The small molecule below binds the protein below.
Small molecule (SMILES): CC(=O)C1=CCC[C@@H]2CC[C@H]1N2

Sequence of chain 1.B:
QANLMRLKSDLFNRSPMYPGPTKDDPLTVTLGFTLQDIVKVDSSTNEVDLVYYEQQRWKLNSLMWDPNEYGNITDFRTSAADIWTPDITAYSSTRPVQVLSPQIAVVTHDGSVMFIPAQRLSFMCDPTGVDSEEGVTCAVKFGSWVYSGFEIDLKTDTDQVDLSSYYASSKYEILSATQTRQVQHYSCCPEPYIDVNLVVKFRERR

Binding-site contacts:
Ligand atom C10 contacts residue TRP164 of chain 1.B at 3.5 Å (hydrophobic).
Ligand atom C3 contacts residue CYS207 of chain 1.B at 4.2 Å (hydrophobic).
Ligand atom C6 contacts residue CYS207 of chain 1.B at 4.2 Å (hydrophobic).
Ligand atom C6 contacts residue TRP164 of chain 1.B at 3.1 Å (hydrophobic).
Ligand atom C8 contacts residue TYR212 of chain 1.B at 3.7 Å (hydrophobic).
Ligand atom C7 contacts residue TYR205 of chain 1.B at 3.9 Å (hydrophobic).
Ligand atom C1 contacts residue TYR110 of chain 1.B at 3.5 Å (hydrophobic).
Ligand atom C11 contacts residue VAL165 of chain 1.B at 4.1 Å (hydrophobic).
Ligand atom C7 contacts residue TYR212 of chain 1.B at 3.9 Å (hydrophobic).
Ligand atom C4 contacts residue ILE135 of chain 1.A at 4.1 Å (hydrophobic).
Ligand atom C3 contacts residue TYR72 of chain 1.A at 3.9 Å (hydrophobic).
Ligand atom C8 contacts residue CYS207 of chain 1.B at 3.5 Å (hydrophobic).
Ligand atom C11 contacts residue ILE135 of chain 1.A at 4.1 Å (hydrophobic).
Ligand atom C11 contacts residue VAL125 of chain 1.A at 4.2 Å (hydrophobic).
Ligand atom O12 contacts residue TRP164 of chain 1.B at 3.4 Å (h-bond).
Ligand atom C1 contacts residue TRP164 of chain 1.B at 3.7 Å (hydrophobic).
Ligand atom C9 contacts residue TRP164 of chain 1.B at 3.4 Å (hydrophobic).
Ligand atom O12 contacts residue VAL165 of chain 1.B at 3.6 Å.
Ligand atom C10 contacts residue VAL165 of chain 1.B at 4.1 Å (hydrophobic).
Ligand atom C6 contacts residue ILE135 of chain 1.A at 3.9 Å (hydrophobic).
Ligand atom C2 contacts residue TRP164 of chain 1.B at 4.3 Å (hydrophobic).
Ligand atom C2 contacts residue TYR72 of chain 1.A at 3.9 Å (hydrophobic).
Ligand atom C11 contacts residue TRP164 of chain 1.B at 4.2 Å (hydrophobic).
Ligand atom C9 contacts residue CYS207 of chain 1.B at 3.6 Å (hydrophobic).
Ligand atom C10 contacts residue ILE135 of chain 1.A at 3.7 Å (hydrophobic).
Ligand atom C8 contacts residue TYR205 of chain 1.B at 4.2 Å (hydrophobic).
Ligand atom C7 contacts residue TYR110 of chain 1.B at 3.4 Å (hydrophobic).
Ligand atom O12 contacts residue ILE135 of chain 1.A at 3.5 Å.
Ligand atom C8 contacts residue TRP164 of chain 1.B at 4.0 Å (hydrophobic).
Ligand atom N5 contacts residue TRP164 of chain 1.B at 2.9 Å (h-bond).
Ligand atom N5 contacts residue TYR110 of chain 1.B at 4.0 Å.
Ligand atom C4 contacts residue TRP164 of chain 1.B at 3.5 Å (hydrophobic).
Ligand atom C9 contacts residue CYS208 of chain 1.B at 3.9 Å (hydrophobic).
Ligand atom C7 contacts residue TRP164 of chain 1.B at 3.5 Å (hydrophobic).
Ligand atom C3 contacts residue TRP164 of chain 1.B at 4.3 Å (hydrophobic).
Ligand atom C2 contacts residue TYR205 of chain 1.B at 4.2 Å (hydrophobic).
Ligand atom C8 contacts residue CYS208 of chain 1.B at 4.2 Å (hydrophobic).
Ligand atom C3 contacts residue ILE135 of chain 1.A at 3.9 Å (hydrophobic).
Ligand atom C11 contacts residue TYR212 of chain 1.B at 4.2 Å (hydrophobic).
Ligand atom C9 contacts residue TYR212 of chain 1.B at 3.7 Å (hydrophobic).

Sequence of chain 1.A:
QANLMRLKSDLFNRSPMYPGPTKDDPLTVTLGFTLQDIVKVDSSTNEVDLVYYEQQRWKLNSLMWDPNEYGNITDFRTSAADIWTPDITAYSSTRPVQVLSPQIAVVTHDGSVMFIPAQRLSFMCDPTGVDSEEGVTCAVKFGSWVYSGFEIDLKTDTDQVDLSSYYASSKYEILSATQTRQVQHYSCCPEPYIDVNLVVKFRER